Binding-site contacts:
Ligand atom O1 contacts residue LEU224 of chain 1.A at 4.5 Å.
Ligand atom C14 contacts residue PHE291 of chain 1.A at 3.5 Å (hydrophobic).
Ligand atom C6 contacts residue VAL248 of chain 1.A at 3.6 Å (hydrophobic).
Ligand atom C6 contacts residue GLY249 of chain 1.A at 3.5 Å.
Ligand atom C13 contacts residue PHE291 of chain 1.A at 3.5 Å (hydrophobic).
Ligand atom C11 contacts residue ILE283 of chain 1.A at 3.9 Å (hydrophobic).
Ligand atom C4 contacts residue PHE291 of chain 1.A at 3.5 Å (hydrophobic).
Ligand atom C10 contacts residue PRO282 of chain 1.A at 4.5 Å (hydrophobic).
Ligand atom C10 contacts residue ILE283 of chain 1.A at 3.7 Å (hydrophobic).
Ligand atom C11 contacts residue GLY281 of chain 1.A at 4.4 Å.
Ligand atom O1 contacts residue PHE291 of chain 1.A at 3.4 Å.
Ligand atom C10 contacts residue PHE291 of chain 1.A at 4.0 Å (hydrophobic).
Ligand atom C7 contacts residue PHE291 of chain 1.A at 3.9 Å (hydrophobic).
Ligand atom C7 contacts residue VAL248 of chain 1.A at 3.7 Å (hydrophobic).
Ligand atom C13 contacts residue PHE280 of chain 1.A at 4.4 Å (hydrophobic).
Ligand atom C11 contacts residue PRO282 of chain 1.A at 3.7 Å (hydrophobic).
Ligand atom C8 contacts residue VAL248 of chain 1.A at 4.2 Å (hydrophobic).
Ligand atom C12 contacts residue PHE280 of chain 1.A at 3.5 Å (hydrophobic).
Ligand atom C11 contacts residue PHE291 of chain 1.A at 3.7 Å (hydrophobic).
Ligand atom C6 contacts residue PHE291 of chain 1.A at 3.5 Å (hydrophobic).
Ligand atom C11 contacts residue PHE280 of chain 1.A at 4.2 Å (hydrophobic).
Ligand atom N1 contacts residue PHE291 of chain 1.A at 3.4 Å.
Ligand atom C8 contacts residue PHE291 of chain 1.A at 4.1 Å (hydrophobic).
Ligand atom C12 contacts residue PHE291 of chain 1.A at 3.5 Å (hydrophobic).
Ligand atom C9 contacts residue PHE291 of chain 1.A at 3.9 Å (hydrophobic).
Ligand atom C5 contacts residue PHE291 of chain 1.A at 3.2 Å (hydrophobic).

A protein and the small-molecule ligand that binds it are described below.
Small molecule (SMILES): CC(=O)N1C=Cc2ccccc2[C@@H]1CC(=O)N(C)C

Sequence of chain 1.A:
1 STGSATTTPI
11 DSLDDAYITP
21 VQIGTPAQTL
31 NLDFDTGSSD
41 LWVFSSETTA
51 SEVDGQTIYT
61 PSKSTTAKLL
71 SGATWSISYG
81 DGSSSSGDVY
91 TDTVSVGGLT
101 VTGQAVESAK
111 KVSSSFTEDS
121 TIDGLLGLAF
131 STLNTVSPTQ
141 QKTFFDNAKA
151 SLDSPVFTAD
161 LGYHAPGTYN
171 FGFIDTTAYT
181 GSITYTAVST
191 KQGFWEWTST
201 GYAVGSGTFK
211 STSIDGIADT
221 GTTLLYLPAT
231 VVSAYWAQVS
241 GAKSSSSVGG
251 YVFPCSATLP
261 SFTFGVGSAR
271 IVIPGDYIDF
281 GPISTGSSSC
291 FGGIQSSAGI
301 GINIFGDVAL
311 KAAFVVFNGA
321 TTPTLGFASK